This protein binds this small molecule.
Small molecule (SMILES): O[C@@H]1[C@@H](O)[C@H](O)OC[C@H]1O

Binding-site contacts:
Ligand atom C3 contacts residue TYR66 of chain 1.A at 3.8 Å (hydrophobic).
Ligand atom O1 contacts residue TYR66 of chain 1.A at 4.3 Å.
Ligand atom O2 contacts residue TYR66 of chain 1.A at 3.3 Å.
Ligand atom O5 contacts residue TYR66 of chain 1.A at 4.2 Å.
Ligand atom C2 contacts residue TYR66 of chain 1.A at 4.1 Å (hydrophobic).
Ligand atom C5 contacts residue TYR66 of chain 1.A at 3.9 Å (hydrophobic).
Ligand atom O4 contacts residue TYR66 of chain 1.A at 4.1 Å.
Ligand atom C4 contacts residue TYR66 of chain 1.A at 4.4 Å (hydrophobic).
Ligand atom C1 contacts residue TYR66 of chain 1.A at 3.6 Å (hydrophobic).

Sequence of chain 1.A:
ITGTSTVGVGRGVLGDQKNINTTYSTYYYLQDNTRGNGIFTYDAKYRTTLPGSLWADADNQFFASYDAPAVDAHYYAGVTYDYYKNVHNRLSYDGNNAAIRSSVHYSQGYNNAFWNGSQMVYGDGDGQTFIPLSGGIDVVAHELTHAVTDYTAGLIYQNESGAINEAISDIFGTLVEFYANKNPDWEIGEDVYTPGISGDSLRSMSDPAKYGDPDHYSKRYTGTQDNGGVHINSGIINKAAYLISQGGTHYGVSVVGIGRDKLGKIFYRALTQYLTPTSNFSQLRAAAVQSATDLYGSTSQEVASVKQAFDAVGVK